Binding-site contacts:
Ligand atom C5 contacts residue ASN61 of chain 1.B at 3.7 Å.
Ligand atom C6 contacts residue ASN61 of chain 1.B at 4.1 Å.
Ligand atom N2 contacts residue ASN61 of chain 1.B at 2.9 Å (h-bond).
Ligand atom C7 contacts residue ASN61 of chain 1.B at 4.1 Å.
Ligand atom O7 contacts residue TYR28 of chain 1.B at 3.7 Å.
Ligand atom O6 contacts residue TYR28 of chain 1.B at 4.2 Å.
Ligand atom C2 contacts residue ASN61 of chain 1.B at 2.5 Å.
Ligand atom O5 contacts residue ASN61 of chain 1.B at 2.4 Å (h-bond).
Ligand atom C4 contacts residue ASN61 of chain 1.B at 4.2 Å.
Ligand atom C3 contacts residue ASN61 of chain 1.B at 3.8 Å.
Ligand atom C1 contacts residue ASN61 of chain 1.B at 1.4 Å.
Ligand atom C2 contacts residue TYR28 of chain 1.B at 4.2 Å (hydrophobic).

Sequence of chain 1.B:
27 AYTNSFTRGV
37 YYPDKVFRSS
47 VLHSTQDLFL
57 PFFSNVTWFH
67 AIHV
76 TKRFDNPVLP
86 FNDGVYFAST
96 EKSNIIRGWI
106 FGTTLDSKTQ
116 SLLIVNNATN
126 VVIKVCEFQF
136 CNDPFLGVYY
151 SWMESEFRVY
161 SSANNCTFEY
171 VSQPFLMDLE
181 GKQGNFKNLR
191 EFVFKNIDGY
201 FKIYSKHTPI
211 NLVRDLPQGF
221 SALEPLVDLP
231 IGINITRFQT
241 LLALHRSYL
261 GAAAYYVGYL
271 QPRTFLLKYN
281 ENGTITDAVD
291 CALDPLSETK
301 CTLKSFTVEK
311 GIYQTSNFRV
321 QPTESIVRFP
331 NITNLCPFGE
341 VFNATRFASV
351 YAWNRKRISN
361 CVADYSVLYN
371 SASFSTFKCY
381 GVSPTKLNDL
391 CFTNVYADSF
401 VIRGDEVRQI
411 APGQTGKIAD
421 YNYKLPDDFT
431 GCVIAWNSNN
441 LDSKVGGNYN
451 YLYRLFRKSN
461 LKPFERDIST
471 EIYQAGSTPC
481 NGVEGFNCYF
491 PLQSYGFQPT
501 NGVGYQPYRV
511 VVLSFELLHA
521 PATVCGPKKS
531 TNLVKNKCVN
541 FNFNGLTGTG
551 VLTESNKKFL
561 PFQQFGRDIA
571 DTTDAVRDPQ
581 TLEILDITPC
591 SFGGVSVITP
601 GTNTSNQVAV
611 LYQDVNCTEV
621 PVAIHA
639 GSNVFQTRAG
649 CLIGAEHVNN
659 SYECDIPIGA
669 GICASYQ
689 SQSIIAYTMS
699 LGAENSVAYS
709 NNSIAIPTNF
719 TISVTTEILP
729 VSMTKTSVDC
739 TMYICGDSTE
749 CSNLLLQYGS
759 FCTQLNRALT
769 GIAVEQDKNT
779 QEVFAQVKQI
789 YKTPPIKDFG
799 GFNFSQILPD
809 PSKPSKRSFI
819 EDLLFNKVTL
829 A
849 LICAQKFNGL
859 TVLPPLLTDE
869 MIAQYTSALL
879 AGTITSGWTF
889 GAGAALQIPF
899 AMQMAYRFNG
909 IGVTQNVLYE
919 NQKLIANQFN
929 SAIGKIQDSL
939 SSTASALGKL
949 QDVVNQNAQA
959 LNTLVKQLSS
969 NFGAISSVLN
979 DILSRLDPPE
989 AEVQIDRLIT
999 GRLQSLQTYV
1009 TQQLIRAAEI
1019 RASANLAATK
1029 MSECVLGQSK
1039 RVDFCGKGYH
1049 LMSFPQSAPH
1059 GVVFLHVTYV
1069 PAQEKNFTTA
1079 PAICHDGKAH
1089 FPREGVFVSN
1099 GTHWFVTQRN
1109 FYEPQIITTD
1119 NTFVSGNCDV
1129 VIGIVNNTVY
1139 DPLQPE

The protein below binds the small molecule below.
Small molecule (SMILES): CC(=O)N[C@@H]1[C@@H](O)[C@H](O)[C@@H](CO)O[C@H]1O